Binding-site contacts:
Ligand atom O3 contacts residue LIP1 of chain 1.C at 0.3 Å (h-bond).
Ligand atom O1 contacts residue GLY26 of chain 1.A at 2.7 Å (h-bond).
Ligand atom O1 contacts residue GLY25 of chain 1.A at 3.3 Å.
Ligand atom O1 contacts residue ASP12 of chain 1.A at 2.6 Å (salt-bridge).
Ligand atom O4 contacts residue ARG140 of chain 1.A at 2.9 Å (salt-bridge).
Ligand atom O6 contacts residue LIP1 of chain 1.C at 0.5 Å (h-bond).
Ligand atom O2 contacts residue ASP219 of chain 1.A at 2.8 Å (salt-bridge).
Ligand atom O2 contacts residue TYR30 of chain 1.A at 3.6 Å.
Ligand atom C5 contacts residue LIP1 of chain 1.C at 0.2 Å.
Ligand atom C4 contacts residue LIP1 of chain 1.C at 0.2 Å.
Ligand atom O5 contacts residue TYR75 of chain 1.A at 3.5 Å.
Ligand atom C2 contacts residue ASP219 of chain 1.A at 3.5 Å.
Ligand atom C1 contacts residue LIP1 of chain 1.C at 0.2 Å.
Ligand atom O6 contacts residue ASP12 of chain 1.A at 2.8 Å (salt-bridge).
Ligand atom O2 contacts residue GLY27 of chain 1.A at 3.1 Å (h-bond).
Ligand atom C3 contacts residue LIP1 of chain 1.C at 0.2 Å.
Ligand atom O1 contacts residue TYR30 of chain 1.A at 3.5 Å.
Ligand atom O4 contacts residue ARG85 of chain 1.A at 3.7 Å.
Ligand atom O1 contacts residue THR215 of chain 1.A at 3.7 Å.
Ligand atom O4 contacts residue LIP1 of chain 1.C at 0.3 Å (h-bond).
Ligand atom O3 contacts residue GLN136 of chain 1.A at 3.7 Å.
Ligand atom O3 contacts residue ASP219 of chain 1.A at 2.9 Å (salt-bridge).
Ligand atom C1 contacts residue GLY26 of chain 1.A at 3.7 Å.
Ligand atom O1 contacts residue LIP1 of chain 1.C at 0.1 Å (h-bond).
Ligand atom C1 contacts residue THR215 of chain 1.A at 3.6 Å.
Ligand atom O6 contacts residue TYR75 of chain 1.A at 3.7 Å.
Ligand atom O5 contacts residue ARG140 of chain 1.A at 2.9 Å (salt-bridge).
Ligand atom O2 contacts residue GLY26 of chain 1.A at 3.0 Å.
Ligand atom O4 contacts residue GLN136 of chain 1.A at 3.0 Å (h-bond).
Ligand atom C6 contacts residue ASP12 of chain 1.A at 3.8 Å.
Ligand atom C2 contacts residue LIP1 of chain 1.C at 0.1 Å.
Ligand atom O6 contacts residue LEU77 of chain 1.A at 3.7 Å.
Ligand atom C6 contacts residue LIP1 of chain 1.C at 0.2 Å.
Ligand atom O5 contacts residue LIP1 of chain 1.C at 0.2 Å (h-bond).
Ligand atom C2 contacts residue TYR30 of chain 1.A at 3.9 Å (hydrophobic).
Ligand atom C3 contacts residue ASP219 of chain 1.A at 3.8 Å.
Ligand atom O2 contacts residue LIP1 of chain 1.C at 0.1 Å (h-bond).
Ligand atom C1 contacts residue ASP12 of chain 1.A at 3.3 Å.
Ligand atom O5 contacts residue VAL112 of chain 1.A at 3.6 Å.
Ligand atom O3 contacts residue GLY216 of chain 1.A at 3.9 Å.

This small molecule binds to this protein.
Small molecule (SMILES): OC1C(O)C(O)C(O)C(O)C1O

Sequence of chain 1.A:
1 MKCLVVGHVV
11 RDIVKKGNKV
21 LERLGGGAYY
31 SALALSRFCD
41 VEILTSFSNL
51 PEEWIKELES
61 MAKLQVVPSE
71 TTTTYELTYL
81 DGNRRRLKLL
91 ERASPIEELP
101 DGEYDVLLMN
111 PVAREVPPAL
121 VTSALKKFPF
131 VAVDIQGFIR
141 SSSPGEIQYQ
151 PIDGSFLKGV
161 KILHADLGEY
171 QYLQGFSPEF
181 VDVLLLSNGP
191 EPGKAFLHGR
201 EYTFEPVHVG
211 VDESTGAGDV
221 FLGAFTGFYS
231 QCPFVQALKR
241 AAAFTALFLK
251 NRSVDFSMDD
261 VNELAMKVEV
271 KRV